Binding-site contacts:
Ligand atom N2 contacts residue ASN277 of chain 1.C at 2.9 Å (h-bond).
Ligand atom O7 contacts residue ASN277 of chain 1.C at 4.2 Å.
Ligand atom N2 contacts residue GLU276 of chain 1.C at 3.0 Å (salt-bridge).
Ligand atom C7 contacts residue GLU276 of chain 1.C at 3.8 Å.
Ligand atom O7 contacts residue ASN275 of chain 1.C at 4.0 Å.
Ligand atom C5 contacts residue LYS553 of chain 1.B at 4.0 Å.
Ligand atom C1 contacts residue LYS553 of chain 1.B at 4.3 Å.
Ligand atom C7 contacts residue ASN275 of chain 1.C at 3.9 Å.
Ligand atom C4 contacts residue ASN277 of chain 1.C at 4.2 Å.
Ligand atom C1 contacts residue ASN277 of chain 1.C at 1.4 Å.
Ligand atom C3 contacts residue ASN277 of chain 1.C at 3.8 Å.
Ligand atom C8 contacts residue ASN275 of chain 1.C at 3.7 Å.
Ligand atom O5 contacts residue ASN277 of chain 1.C at 2.4 Å (h-bond).
Ligand atom C2 contacts residue ASN277 of chain 1.C at 2.5 Å.
Ligand atom C7 contacts residue ASN277 of chain 1.C at 3.7 Å.
Ligand atom C5 contacts residue ASN277 of chain 1.C at 3.7 Å.
Ligand atom C1 contacts residue GLU276 of chain 1.C at 4.1 Å.
Ligand atom C6 contacts residue LYS553 of chain 1.B at 3.6 Å.
Ligand atom C8 contacts residue GLU276 of chain 1.C at 3.5 Å.
Ligand atom C3 contacts residue GLU276 of chain 1.C at 4.3 Å.
Ligand atom O5 contacts residue LYS553 of chain 1.B at 3.4 Å.
Ligand atom O6 contacts residue LYS553 of chain 1.B at 3.3 Å.
Ligand atom C2 contacts residue GLU276 of chain 1.C at 4.0 Å.

Sequence of chain 1.C:
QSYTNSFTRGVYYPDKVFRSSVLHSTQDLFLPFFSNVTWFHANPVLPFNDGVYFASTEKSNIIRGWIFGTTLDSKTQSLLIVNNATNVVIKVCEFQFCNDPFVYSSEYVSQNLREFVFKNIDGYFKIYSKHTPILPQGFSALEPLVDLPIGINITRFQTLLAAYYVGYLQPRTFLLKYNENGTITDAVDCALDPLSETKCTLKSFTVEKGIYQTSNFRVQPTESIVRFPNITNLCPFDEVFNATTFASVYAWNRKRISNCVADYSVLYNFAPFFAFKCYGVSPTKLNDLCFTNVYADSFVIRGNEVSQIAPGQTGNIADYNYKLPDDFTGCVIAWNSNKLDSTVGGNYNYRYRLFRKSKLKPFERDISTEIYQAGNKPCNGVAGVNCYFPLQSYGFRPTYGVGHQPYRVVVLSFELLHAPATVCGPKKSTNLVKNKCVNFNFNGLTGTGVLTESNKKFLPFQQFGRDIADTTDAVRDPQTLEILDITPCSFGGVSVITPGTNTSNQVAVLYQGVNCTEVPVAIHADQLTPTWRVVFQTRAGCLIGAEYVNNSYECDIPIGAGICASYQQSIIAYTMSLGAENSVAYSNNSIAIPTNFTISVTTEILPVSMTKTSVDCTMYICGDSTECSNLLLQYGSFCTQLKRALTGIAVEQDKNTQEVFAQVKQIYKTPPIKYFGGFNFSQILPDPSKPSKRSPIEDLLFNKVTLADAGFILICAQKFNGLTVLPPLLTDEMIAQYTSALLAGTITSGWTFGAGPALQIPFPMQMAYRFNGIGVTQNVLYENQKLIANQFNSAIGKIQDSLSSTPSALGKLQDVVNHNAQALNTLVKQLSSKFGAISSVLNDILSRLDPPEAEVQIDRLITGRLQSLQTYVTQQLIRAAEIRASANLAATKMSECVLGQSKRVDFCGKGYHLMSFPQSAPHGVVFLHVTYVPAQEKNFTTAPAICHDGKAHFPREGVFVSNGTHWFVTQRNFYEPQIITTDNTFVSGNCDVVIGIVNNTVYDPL

Sequence of chain 1.B:
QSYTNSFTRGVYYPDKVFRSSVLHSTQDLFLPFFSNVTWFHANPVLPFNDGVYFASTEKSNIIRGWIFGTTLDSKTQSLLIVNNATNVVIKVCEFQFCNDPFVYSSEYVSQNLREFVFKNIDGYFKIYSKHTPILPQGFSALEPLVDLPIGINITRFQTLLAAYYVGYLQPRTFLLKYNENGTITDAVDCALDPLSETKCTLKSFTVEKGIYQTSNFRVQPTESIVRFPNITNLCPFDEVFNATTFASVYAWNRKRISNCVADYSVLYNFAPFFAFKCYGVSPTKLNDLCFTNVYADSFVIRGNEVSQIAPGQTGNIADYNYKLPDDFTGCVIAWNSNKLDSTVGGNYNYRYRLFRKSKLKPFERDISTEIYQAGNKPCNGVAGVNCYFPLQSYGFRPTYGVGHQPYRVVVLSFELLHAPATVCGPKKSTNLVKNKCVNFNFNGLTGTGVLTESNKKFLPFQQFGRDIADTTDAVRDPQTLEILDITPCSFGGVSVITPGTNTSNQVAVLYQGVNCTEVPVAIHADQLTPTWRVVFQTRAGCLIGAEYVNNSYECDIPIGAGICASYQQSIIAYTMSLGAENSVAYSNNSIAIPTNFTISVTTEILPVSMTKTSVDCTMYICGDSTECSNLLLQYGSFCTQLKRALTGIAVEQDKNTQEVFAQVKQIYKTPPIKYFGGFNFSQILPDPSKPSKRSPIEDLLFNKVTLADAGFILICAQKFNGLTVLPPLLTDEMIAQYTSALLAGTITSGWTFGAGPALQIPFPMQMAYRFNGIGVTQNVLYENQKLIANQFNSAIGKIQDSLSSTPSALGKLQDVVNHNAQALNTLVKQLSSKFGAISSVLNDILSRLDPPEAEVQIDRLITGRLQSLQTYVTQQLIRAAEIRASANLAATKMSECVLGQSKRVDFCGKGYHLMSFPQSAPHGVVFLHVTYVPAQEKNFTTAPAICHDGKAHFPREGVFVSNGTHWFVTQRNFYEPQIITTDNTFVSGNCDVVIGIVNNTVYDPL

This protein binds this small molecule.
Small molecule (SMILES): CC(=O)N[C@@H]1[C@@H](O)[C@H](O)[C@@H](CO)O[C@H]1O